A small-molecule ligand and the protein it binds are described below.
Small molecule (SMILES): CCCC(=O)Nc1cc(NS(=O)(=O)c2cccs2)cc(-c2csc(=O)[nH]2)c1

Binding-site contacts:
Ligand atom NAQ contacts residue ILE104 of chain 1.A at 3.8 Å.
Ligand atom CAT contacts residue LEU50 of chain 1.A at 4.0 Å (hydrophobic).
Ligand atom OAC contacts residue CYS94 of chain 1.A at 4.0 Å.
Ligand atom CAU contacts residue LEU50 of chain 1.A at 3.5 Å (hydrophobic).
Ligand atom OAC contacts residue ASN98 of chain 1.A at 3.0 Å (h-bond).
Ligand atom CAI contacts residue PRO40 of chain 1.A at 3.3 Å (hydrophobic).
Ligand atom OAB contacts residue TRP39 of chain 1.A at 3.9 Å.
Ligand atom CAF contacts residue ILE104 of chain 1.A at 3.5 Å (hydrophobic).
Ligand atom CAH contacts residue ILE104 of chain 1.A at 4.2 Å (hydrophobic).
Ligand atom SAS contacts residue PHE41 of chain 1.A at 4.0 Å.
Ligand atom CAT contacts residue TRP39 of chain 1.A at 3.7 Å (hydrophobic).
Ligand atom CAJ contacts residue LEU50 of chain 1.A at 3.8 Å (hydrophobic).
Ligand atom NAO contacts residue TRP39 of chain 1.A at 3.6 Å.
Ligand atom CAG contacts residue ILE104 of chain 1.A at 3.5 Å (hydrophobic).
Ligand atom CAG contacts residue TRP39 of chain 1.A at 3.9 Å (hydrophobic).
Ligand atom CAA contacts residue GLN43 of chain 1.A at 3.9 Å.
Ligand atom SAS contacts residue VAL45 of chain 1.A at 3.9 Å.
Ligand atom NAO contacts residue LEU50 of chain 1.A at 3.5 Å.
Ligand atom CAM contacts residue GLN43 of chain 1.A at 3.5 Å.
Ligand atom CAF contacts residue MET107 of chain 1.A at 4.1 Å (hydrophobic).
Ligand atom OAB contacts residue GLN43 of chain 1.A at 3.4 Å (h-bond).
Ligand atom CAK contacts residue PRO40 of chain 1.A at 4.0 Å (hydrophobic).
Ligand atom CAL contacts residue LEU52 of chain 1.A at 4.2 Å (hydrophobic).
Ligand atom CAI contacts residue ILE104 of chain 1.A at 4.2 Å (hydrophobic).
Ligand atom CAN contacts residue TRP39 of chain 1.A at 3.8 Å (hydrophobic).
Ligand atom OAB contacts residue PRO40 of chain 1.A at 3.4 Å.
Ligand atom OAC contacts residue ILE104 of chain 1.A at 4.2 Å.
Ligand atom CAX contacts residue ILE104 of chain 1.A at 3.9 Å (hydrophobic).
Ligand atom CAF contacts residue ASP103 of chain 1.A at 3.9 Å.
Ligand atom CAZ contacts residue ILE104 of chain 1.A at 3.9 Å (hydrophobic).
Ligand atom SAR contacts residue TRP39 of chain 1.A at 3.7 Å.
Ligand atom CAT contacts residue PRO40 of chain 1.A at 4.2 Å (hydrophobic).
Ligand atom CAZ contacts residue ASN98 of chain 1.A at 4.0 Å.
Ligand atom OAC contacts residue TYR55 of chain 1.A at 4.1 Å.
Ligand atom SAR contacts residue ILE104 of chain 1.A at 3.9 Å.
Ligand atom CAK contacts residue LEU50 of chain 1.A at 3.5 Å (hydrophobic).
Ligand atom CAI contacts residue VAL45 of chain 1.A at 3.9 Å (hydrophobic).
Ligand atom CAG contacts residue MET107 of chain 1.A at 3.6 Å (hydrophobic).
Ligand atom CAW contacts residue LEU50 of chain 1.A at 3.9 Å (hydrophobic).
Ligand atom OAC contacts residue TYR97 of chain 1.A at 4.0 Å.

Sequence of chain 1.A:
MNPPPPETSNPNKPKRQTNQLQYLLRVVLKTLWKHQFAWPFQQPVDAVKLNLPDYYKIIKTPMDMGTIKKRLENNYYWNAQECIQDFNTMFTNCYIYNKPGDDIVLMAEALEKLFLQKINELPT